Sequence of chain 9.K:
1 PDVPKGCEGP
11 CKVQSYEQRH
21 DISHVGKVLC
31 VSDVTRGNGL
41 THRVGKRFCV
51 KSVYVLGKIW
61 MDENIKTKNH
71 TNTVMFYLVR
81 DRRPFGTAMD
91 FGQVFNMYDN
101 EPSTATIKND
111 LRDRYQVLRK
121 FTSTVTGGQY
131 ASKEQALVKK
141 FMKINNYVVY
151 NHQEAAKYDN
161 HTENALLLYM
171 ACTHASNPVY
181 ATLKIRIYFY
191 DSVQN

Sequence of chain 10.E:
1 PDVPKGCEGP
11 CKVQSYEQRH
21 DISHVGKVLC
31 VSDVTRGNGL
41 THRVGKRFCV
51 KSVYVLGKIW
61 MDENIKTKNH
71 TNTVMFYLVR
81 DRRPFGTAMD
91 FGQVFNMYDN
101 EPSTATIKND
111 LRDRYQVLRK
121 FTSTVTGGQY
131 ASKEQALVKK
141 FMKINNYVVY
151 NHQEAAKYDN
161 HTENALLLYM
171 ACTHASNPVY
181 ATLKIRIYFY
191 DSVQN

Sequence of chain 9.C:
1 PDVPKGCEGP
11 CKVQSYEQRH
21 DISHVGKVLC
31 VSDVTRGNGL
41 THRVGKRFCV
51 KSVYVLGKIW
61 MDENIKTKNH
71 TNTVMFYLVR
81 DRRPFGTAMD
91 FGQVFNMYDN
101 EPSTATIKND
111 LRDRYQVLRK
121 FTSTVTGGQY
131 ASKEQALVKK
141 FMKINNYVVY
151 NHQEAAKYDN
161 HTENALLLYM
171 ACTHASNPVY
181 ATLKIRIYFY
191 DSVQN

Binding-site contacts:
Ligand atom OP2 contacts residue TYR54 of chain 9.C at 2.7 Å (h-bond).
Ligand atom C3' contacts residue TYR188 of chain 9.C at 3.2 Å (hydrophobic).
Ligand atom O5' contacts residue ARG112 of chain 9.K at 3.2 Å.
Ligand atom P contacts residue TYR188 of chain 9.C at 3.5 Å.
Ligand atom C6 contacts residue PHE141 of chain 9.C at 3.4 Å (hydrophobic).
Ligand atom O3' contacts residue LEU118 of chain 9.K at 3.5 Å (h-bond).
Ligand atom N1 contacts residue PHE141 of chain 9.C at 3.4 Å.
Ligand atom O3' contacts residue TYR188 of chain 9.C at 3.0 Å (h-bond).
Ligand atom O2 contacts residue TYR188 of chain 9.C at 3.0 Å.
Ligand atom C4' contacts residue ARG82 of chain 9.K at 3.7 Å.
Ligand atom OP1 contacts residue LYS120 of chain 9.K at 3.0 Å (salt-bridge).
Ligand atom N7 contacts residue PHE141 of chain 9.C at 3.5 Å.
Ligand atom N6 contacts residue PHE141 of chain 9.C at 3.4 Å.
Ligand atom C5' contacts residue ARG112 of chain 9.K at 3.7 Å.
Ligand atom O3' contacts residue ARG119 of chain 9.K at 3.7 Å.
Ligand atom OP2 contacts residue ARG186 of chain 9.C at 3.0 Å (salt-bridge).
Ligand atom C5' contacts residue ARG47 of chain 10.E at 3.5 Å.
Ligand atom OP2 contacts residue TYR188 of chain 9.C at 2.7 Å (h-bond).
Ligand atom P contacts residue ARG82 of chain 9.K at 3.7 Å.
Ligand atom C2 contacts residue PHE141 of chain 9.C at 3.5 Å (hydrophobic).
Ligand atom OP1 contacts residue ARG119 of chain 9.K at 3.5 Å.
Ligand atom OP2 contacts residue LYS120 of chain 9.K at 2.9 Å (salt-bridge).
Ligand atom OP1 contacts residue ARG112 of chain 9.K at 2.7 Å (salt-bridge).
Ligand atom C4' contacts residue ARG80 of chain 9.K at 3.5 Å.
Ligand atom C2' contacts residue TYR188 of chain 9.C at 3.1 Å (hydrophobic).
Ligand atom C5 contacts residue PHE141 of chain 9.C at 3.3 Å (hydrophobic).
Ligand atom OP2 contacts residue ARG47 of chain 10.E at 2.5 Å (salt-bridge).
Ligand atom OP2 contacts residue ASN195 of chain 10.E at 3.1 Å (h-bond).
Ligand atom C5 contacts residue ASP2 of chain 9.C at 3.7 Å.
Ligand atom OP1 contacts residue ASP113 of chain 9.K at 2.9 Å (salt-bridge).
Ligand atom OP1 contacts residue ARG82 of chain 9.K at 3.0 Å (salt-bridge).
Ligand atom OP1 contacts residue VAL117 of chain 9.K at 3.6 Å.
Ligand atom O4' contacts residue ARG80 of chain 9.K at 3.1 Å (salt-bridge).
Ligand atom O3' contacts residue ARG82 of chain 9.K at 3.1 Å (salt-bridge).
Ligand atom C2' contacts residue CYS11 of chain 9.C at 3.5 Å (hydrophobic).
Ligand atom N4 contacts residue LYS51 of chain 9.C at 3.4 Å.
Ligand atom C4 contacts residue PHE141 of chain 9.C at 3.5 Å (hydrophobic).
Ligand atom N3 contacts residue PHE141 of chain 9.C at 3.7 Å.
Ligand atom C5' contacts residue ARG82 of chain 9.K at 3.7 Å.
Ligand atom C6 contacts residue CYS11 of chain 9.C at 3.7 Å (hydrophobic).

The protein below binds the small molecule below.
Small molecule (SMILES): Nc1ccn([C@H]2C[C@H](O[P](=O)(O)OC[C@H]3O[C@@H](n4cnc5c(N)ncnc54)C[C@@H]3O[P](=O)(O)OC[C@H]3O[C@@H](n4cnc5c(N)ncnc54)C[C@@H]3O[P](=O)(O)OC[C@H]3O[C@@H](n4ccc(N)nc4=O)C[C@@H]3O[P](=O)(O)OC[C@H]3O[C@@H](n4ccc(N)nc4=O)C[C@@H]3O[P](=O)(O)OC[C@H]3O[C@@H](n4cnc5c(N)ncnc54)C[C@@H]3O[P](=O)(O)OC[C@H]3O[C@@H](n4ccc(N)nc4=O)C[C@@H]3O)[C@@H](COP(=O)=O)O2)c(=O)n1